Binding-site contacts:
Ligand atom C8 contacts residue ALA116 of chain 3.A at 3.5 Å (hydrophobic).
Ligand atom C5 contacts residue PHE200 of chain 3.A at 3.7 Å (hydrophobic).
Ligand atom O5' contacts residue HIS257 of chain 3.A at 2.8 Å (h-bond).
Ligand atom C2 contacts residue MET219 of chain 3.A at 3.6 Å (hydrophobic).
Ligand atom C5 contacts residue GLY118 of chain 3.A at 3.6 Å.
Ligand atom N7 contacts residue ALA117 of chain 3.A at 3.7 Å.
Ligand atom O3' contacts residue PO41 of chain 3.B at 2.6 Å (h-bond).
Ligand atom C8 contacts residue THR242 of chain 3.A at 3.7 Å.
Ligand atom N1 contacts residue PHE200 of chain 3.A at 3.7 Å.
Ligand atom C1' contacts residue ALA116 of chain 3.A at 3.2 Å (hydrophobic).
Ligand atom C2' contacts residue MET219 of chain 3.A at 3.8 Å (hydrophobic).
Ligand atom O3' contacts residue TYR88 of chain 3.A at 2.8 Å (h-bond).
Ligand atom O6 contacts residue ASN243 of chain 3.A at 3.1 Å (h-bond).
Ligand atom C6 contacts residue GLY118 of chain 3.A at 3.7 Å.
Ligand atom C6 contacts residue PHE200 of chain 3.A at 3.7 Å (hydrophobic).
Ligand atom C9 contacts residue ALA116 of chain 3.A at 3.4 Å (hydrophobic).
Ligand atom O6 contacts residue GLY118 of chain 3.A at 3.3 Å.
Ligand atom C3' contacts residue PO41 of chain 3.B at 3.4 Å.
Ligand atom C2 contacts residue GLU201 of chain 3.A at 3.2 Å.
Ligand atom N7 contacts residue THR242 of chain 3.A at 3.7 Å.
Ligand atom C8 contacts residue GLU259 of chain 3.A at 3.7 Å.
Ligand atom N1 contacts residue GLU201 of chain 3.A at 3.0 Å (salt-bridge).
Ligand atom O3' contacts residue HIS86 of chain 3.A at 3.4 Å (h-bond).
Ligand atom N1 contacts residue VAL217 of chain 3.A at 3.8 Å.
Ligand atom C5' contacts residue HIS257 of chain 3.A at 3.5 Å.
Ligand atom C3' contacts residue TYR88 of chain 3.A at 3.7 Å (hydrophobic).
Ligand atom N3 contacts residue GLY218 of chain 3.A at 3.8 Å.
Ligand atom N7 contacts residue GLY118 of chain 3.A at 3.5 Å (h-bond).
Ligand atom O2' contacts residue GLY218 of chain 3.A at 3.8 Å.
Ligand atom N3 contacts residue MET219 of chain 3.A at 3.6 Å.
Ligand atom C4' contacts residue SER33 of chain 3.A at 3.7 Å.
Ligand atom O5' contacts residue GLU259 of chain 3.A at 3.1 Å.
Ligand atom N7 contacts residue ASN243 of chain 3.A at 2.9 Å (h-bond).
Ligand atom C5' contacts residue PHE159 of chain 2.A at 3.7 Å (hydrophobic).
Ligand atom C2 contacts residue VAL217 of chain 3.A at 3.8 Å (hydrophobic).
Ligand atom O2' contacts residue PO41 of chain 3.B at 3.0 Å (h-bond).
Ligand atom C1' contacts residue PO41 of chain 3.B at 3.8 Å.
Ligand atom O2' contacts residue MET219 of chain 3.A at 2.8 Å (h-bond).
Ligand atom C4' contacts residue PO41 of chain 3.B at 3.5 Å.
Ligand atom O4' contacts residue PO41 of chain 3.B at 3.5 Å (h-bond).

Sequence of chain 2.A:
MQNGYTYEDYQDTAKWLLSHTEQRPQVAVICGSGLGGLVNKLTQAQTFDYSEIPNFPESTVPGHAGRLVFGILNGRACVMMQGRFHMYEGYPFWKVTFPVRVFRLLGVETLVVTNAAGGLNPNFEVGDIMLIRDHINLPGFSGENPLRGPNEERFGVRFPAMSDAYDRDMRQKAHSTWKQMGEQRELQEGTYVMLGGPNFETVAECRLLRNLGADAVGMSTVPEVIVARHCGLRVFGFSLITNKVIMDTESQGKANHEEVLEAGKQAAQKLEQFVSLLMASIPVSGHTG

Sequence of chain 3.A:
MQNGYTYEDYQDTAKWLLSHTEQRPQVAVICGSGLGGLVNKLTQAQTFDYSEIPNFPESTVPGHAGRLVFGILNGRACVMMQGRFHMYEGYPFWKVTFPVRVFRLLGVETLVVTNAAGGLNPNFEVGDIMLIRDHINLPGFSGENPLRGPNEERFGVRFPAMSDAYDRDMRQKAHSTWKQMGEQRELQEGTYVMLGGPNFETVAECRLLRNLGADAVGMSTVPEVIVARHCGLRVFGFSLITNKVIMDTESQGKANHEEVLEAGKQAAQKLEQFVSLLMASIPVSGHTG

The protein below binds the small molecule below.
Small molecule (SMILES): O=c1[nH]cnc2c([C@@H]3O[C@H](CO)[C@@H](O)[C@H]3O)c[nH]c12